Sequence of chain 1.C:
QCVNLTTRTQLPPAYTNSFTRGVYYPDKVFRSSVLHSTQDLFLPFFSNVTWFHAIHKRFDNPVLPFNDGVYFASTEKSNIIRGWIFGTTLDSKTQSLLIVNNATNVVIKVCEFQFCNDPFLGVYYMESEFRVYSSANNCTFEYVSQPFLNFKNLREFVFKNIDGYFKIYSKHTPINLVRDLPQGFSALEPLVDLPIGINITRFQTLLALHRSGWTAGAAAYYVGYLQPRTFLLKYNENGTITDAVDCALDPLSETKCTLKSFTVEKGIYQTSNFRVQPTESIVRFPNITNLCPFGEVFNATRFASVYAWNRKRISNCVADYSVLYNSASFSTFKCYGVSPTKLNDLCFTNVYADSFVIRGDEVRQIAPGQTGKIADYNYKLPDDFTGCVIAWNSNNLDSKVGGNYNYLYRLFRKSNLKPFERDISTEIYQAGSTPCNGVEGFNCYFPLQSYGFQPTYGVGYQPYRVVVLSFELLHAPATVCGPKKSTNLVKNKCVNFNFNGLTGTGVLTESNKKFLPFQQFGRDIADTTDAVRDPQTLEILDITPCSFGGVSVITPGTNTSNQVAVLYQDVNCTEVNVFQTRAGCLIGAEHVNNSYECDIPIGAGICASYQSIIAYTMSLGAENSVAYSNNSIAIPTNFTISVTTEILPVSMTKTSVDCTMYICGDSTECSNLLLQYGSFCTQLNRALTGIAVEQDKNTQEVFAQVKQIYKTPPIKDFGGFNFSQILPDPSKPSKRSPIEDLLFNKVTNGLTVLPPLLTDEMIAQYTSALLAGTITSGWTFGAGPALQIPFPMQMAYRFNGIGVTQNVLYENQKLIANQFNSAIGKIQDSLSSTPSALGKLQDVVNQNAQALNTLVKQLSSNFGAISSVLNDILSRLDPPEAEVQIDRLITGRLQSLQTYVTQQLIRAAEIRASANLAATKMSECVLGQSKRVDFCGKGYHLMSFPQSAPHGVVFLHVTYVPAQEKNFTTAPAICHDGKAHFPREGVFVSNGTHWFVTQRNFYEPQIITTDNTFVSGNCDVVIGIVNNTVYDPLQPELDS

Binding-site contacts:
Ligand atom N2 contacts residue ASN1098 of chain 1.C at 2.9 Å (h-bond).
Ligand atom O5 contacts residue ASN1098 of chain 1.C at 2.4 Å (h-bond).
Ligand atom O4 contacts residue HIS1101 of chain 1.C at 3.7 Å.
Ligand atom C5 contacts residue PHE1103 of chain 1.C at 3.8 Å (hydrophobic).
Ligand atom C2 contacts residue THR1100 of chain 1.C at 4.1 Å.
Ligand atom O5 contacts residue PHE1103 of chain 1.C at 3.7 Å.
Ligand atom C5 contacts residue ASN1098 of chain 1.C at 3.7 Å.
Ligand atom C8 contacts residue ASN1098 of chain 1.C at 3.6 Å.
Ligand atom O6 contacts residue PHE1103 of chain 1.C at 4.4 Å.
Ligand atom C4 contacts residue HIS1101 of chain 1.C at 3.9 Å.
Ligand atom C3 contacts residue ASN1098 of chain 1.C at 3.8 Å.
Ligand atom C6 contacts residue HIS1101 of chain 1.C at 4.4 Å.
Ligand atom C6 contacts residue PHE1103 of chain 1.C at 3.6 Å (hydrophobic).
Ligand atom C8 contacts residue THR1100 of chain 1.C at 4.3 Å.
Ligand atom C1 contacts residue ASN1098 of chain 1.C at 1.4 Å.
Ligand atom C3 contacts residue HIS1101 of chain 1.C at 4.0 Å.
Ligand atom C2 contacts residue ASN1098 of chain 1.C at 2.5 Å.
Ligand atom O7 contacts residue ASN1098 of chain 1.C at 3.4 Å (h-bond).
Ligand atom O7 contacts residue HIS1101 of chain 1.C at 3.2 Å.
Ligand atom C1 contacts residue HIS1101 of chain 1.C at 4.4 Å.
Ligand atom N2 contacts residue THR1100 of chain 1.C at 3.4 Å (h-bond).
Ligand atom O5 contacts residue HIS1101 of chain 1.C at 4.3 Å.
Ligand atom C1 contacts residue PHE1103 of chain 1.C at 4.3 Å (hydrophobic).
Ligand atom C4 contacts residue ASN1098 of chain 1.C at 4.2 Å.
Ligand atom C5 contacts residue HIS1101 of chain 1.C at 3.5 Å.
Ligand atom C7 contacts residue ASN1098 of chain 1.C at 3.3 Å.
Ligand atom C1 contacts residue THR1100 of chain 1.C at 4.3 Å.
Ligand atom C3 contacts residue THR1100 of chain 1.C at 4.1 Å.
Ligand atom C8 contacts residue HIS1101 of chain 1.C at 4.2 Å.
Ligand atom C7 contacts residue THR1100 of chain 1.C at 4.3 Å.
Ligand atom C7 contacts residue HIS1101 of chain 1.C at 3.7 Å.

This small molecule binds to this protein.
Small molecule (SMILES): CC(=O)N[C@H]1[C@H](O[C@H]2[C@H](O)[C@@H](NC(C)=O)CO[C@@H]2CO)O[C@H](CO)[C@@H](O)[C@@H]1O